This small molecule binds to this protein.
Small molecule (SMILES): Nc1ncnc2c1ncn2[C@H]1C[C@H](O)[C@@H](COP(=O)(O)O)O1

Sequence of chain 2.N:
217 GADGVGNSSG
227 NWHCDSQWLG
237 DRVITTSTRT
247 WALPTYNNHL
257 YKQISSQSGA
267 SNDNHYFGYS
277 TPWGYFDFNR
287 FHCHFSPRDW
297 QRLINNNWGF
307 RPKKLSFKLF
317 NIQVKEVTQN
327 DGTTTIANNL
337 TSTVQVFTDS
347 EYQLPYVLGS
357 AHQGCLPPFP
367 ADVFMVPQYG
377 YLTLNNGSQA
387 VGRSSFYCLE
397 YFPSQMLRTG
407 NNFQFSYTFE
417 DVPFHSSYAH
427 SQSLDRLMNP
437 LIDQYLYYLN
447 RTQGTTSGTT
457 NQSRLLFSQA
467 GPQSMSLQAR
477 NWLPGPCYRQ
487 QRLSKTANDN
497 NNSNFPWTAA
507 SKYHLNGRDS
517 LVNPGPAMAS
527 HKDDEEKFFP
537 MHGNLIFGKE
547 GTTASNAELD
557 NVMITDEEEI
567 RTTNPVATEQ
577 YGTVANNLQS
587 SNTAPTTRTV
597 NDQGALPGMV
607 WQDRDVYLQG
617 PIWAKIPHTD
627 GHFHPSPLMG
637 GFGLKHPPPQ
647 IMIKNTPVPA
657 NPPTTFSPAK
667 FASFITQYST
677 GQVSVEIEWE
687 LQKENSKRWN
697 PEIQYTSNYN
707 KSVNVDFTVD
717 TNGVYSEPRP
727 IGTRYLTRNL

Binding-site contacts:
Ligand atom N3 contacts residue PRO419 of chain 2.N at 4.3 Å.
Ligand atom N6 contacts residue PHE638 of chain 2.N at 3.8 Å.
Ligand atom N6 contacts residue GLY639 of chain 2.N at 2.8 Å (h-bond).
Ligand atom O4' contacts residue HIS630 of chain 2.N at 4.4 Å.
Ligand atom O5' contacts residue PHE629 of chain 2.N at 4.2 Å.
Ligand atom C5 contacts residue PRO419 of chain 2.N at 4.2 Å (hydrophobic).
Ligand atom C6 contacts residue GLY639 of chain 2.N at 3.7 Å.
Ligand atom N6 contacts residue SER632 of chain 2.N at 3.9 Å.
Ligand atom C5 contacts residue PRO631 of chain 2.N at 4.4 Å (hydrophobic).
Ligand atom C2 contacts residue GLY639 of chain 2.N at 3.7 Å.
Ligand atom C6 contacts residue SER632 of chain 2.N at 4.3 Å.
Ligand atom O2P contacts residue PHE629 of chain 2.N at 4.0 Å.
Ligand atom C1' contacts residue HIS630 of chain 2.N at 4.0 Å.
Ligand atom N7 contacts residue ASP609 of chain 2.N at 4.5 Å.
Ligand atom O4' contacts residue PRO631 of chain 2.N at 3.8 Å.
Ligand atom N6 contacts residue GLY637 of chain 2.N at 4.1 Å.
Ligand atom C8 contacts residue HIS630 of chain 2.N at 3.4 Å.
Ligand atom N9 contacts residue PRO419 of chain 2.N at 4.2 Å.
Ligand atom N1 contacts residue ILE622 of chain 2.N at 4.4 Å.
Ligand atom C6 contacts residue VAL418 of chain 2.N at 3.8 Å (hydrophobic).
Ligand atom O2P contacts residue HIS628 of chain 2.N at 4.3 Å.
Ligand atom N7 contacts residue PRO419 of chain 2.N at 4.4 Å.
Ligand atom C6 contacts residue PRO631 of chain 2.N at 4.0 Å (hydrophobic).
Ligand atom N7 contacts residue SER632 of chain 2.N at 3.8 Å.
Ligand atom O5' contacts residue PRO631 of chain 2.N at 4.1 Å.
Ligand atom O2P contacts residue PRO631 of chain 2.N at 3.8 Å.
Ligand atom N9 contacts residue HIS630 of chain 2.N at 4.2 Å.
Ligand atom N6 contacts residue VAL418 of chain 2.N at 3.6 Å.
Ligand atom C5 contacts residue SER632 of chain 2.N at 4.3 Å.
Ligand atom N6 contacts residue PRO633 of chain 2.N at 4.1 Å.
Ligand atom N1 contacts residue GLY639 of chain 2.N at 2.9 Å (h-bond).
Ligand atom C2 contacts residue PRO419 of chain 2.N at 4.4 Å (hydrophobic).
Ligand atom C6 contacts residue PRO419 of chain 2.N at 4.4 Å (hydrophobic).
Ligand atom C8 contacts residue PRO419 of chain 2.N at 4.3 Å (hydrophobic).
Ligand atom C4 contacts residue PRO419 of chain 2.N at 4.2 Å (hydrophobic).
Ligand atom N6 contacts residue PRO631 of chain 2.N at 3.9 Å.
Ligand atom N1 contacts residue PRO631 of chain 2.N at 4.2 Å.
Ligand atom N1 contacts residue VAL418 of chain 2.N at 3.8 Å.
Ligand atom N7 contacts residue HIS630 of chain 2.N at 4.1 Å.
Ligand atom C2' contacts residue PRO419 of chain 2.N at 4.0 Å (hydrophobic).